This small molecule binds to this protein.
Small molecule (SMILES): Cc1nc(-c2ccccc2)[nH]c1CCN1C(=O)c2ccccc2C1=O

Sequence of chain 1.D:
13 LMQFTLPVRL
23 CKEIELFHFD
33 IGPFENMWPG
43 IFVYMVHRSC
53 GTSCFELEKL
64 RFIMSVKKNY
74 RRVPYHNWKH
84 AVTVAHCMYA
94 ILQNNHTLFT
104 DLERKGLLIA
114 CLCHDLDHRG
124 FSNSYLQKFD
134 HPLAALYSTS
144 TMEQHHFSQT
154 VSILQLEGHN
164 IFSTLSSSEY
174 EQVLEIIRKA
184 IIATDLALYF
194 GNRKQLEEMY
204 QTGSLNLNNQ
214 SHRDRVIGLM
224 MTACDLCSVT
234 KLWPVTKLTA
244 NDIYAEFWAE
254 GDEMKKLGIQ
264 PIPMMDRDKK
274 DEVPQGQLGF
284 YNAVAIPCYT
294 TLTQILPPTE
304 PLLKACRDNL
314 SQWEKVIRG

Binding-site contacts:
Ligand atom C11 contacts residue GLN280 of chain 1.D at 3.4 Å.
Ligand atom C7 contacts residue GLY279 of chain 1.D at 3.6 Å.
Ligand atom C21 contacts residue PHE283 of chain 1.D at 3.6 Å (hydrophobic).
Ligand atom C2 contacts residue PHE250 of chain 1.D at 3.6 Å (hydrophobic).
Ligand atom N4 contacts residue MET267 of chain 1.D at 3.5 Å.
Ligand atom C19 contacts residue MET267 of chain 1.D at 3.7 Å (hydrophobic).
Ligand atom C20 contacts residue TYR247 of chain 1.D at 3.5 Å (hydrophobic).
Ligand atom C25 contacts residue GLU275 of chain 1.D at 3.5 Å.
Ligand atom C9 contacts residue PHE283 of chain 1.D at 3.3 Å (hydrophobic).
Ligand atom C12 contacts residue GLN280 of chain 1.D at 3.6 Å.
Ligand atom N4 contacts residue TYR247 of chain 1.D at 2.4 Å (h-bond).
Ligand atom O13 contacts residue GLN280 of chain 1.D at 2.9 Å (h-bond).
Ligand atom O14 contacts residue PHE250 of chain 1.D at 3.5 Å.
Ligand atom C8 contacts residue PHE283 of chain 1.D at 3.5 Å (hydrophobic).
Ligand atom C11 contacts residue TYR247 of chain 1.D at 3.3 Å (hydrophobic).
Ligand atom N6 contacts residue MET267 of chain 1.D at 3.5 Å.
Ligand atom C17 contacts residue ILE246 of chain 1.D at 3.4 Å (hydrophobic).
Ligand atom C10 contacts residue GLY279 of chain 1.D at 3.4 Å.
Ligand atom C21 contacts residue LEU229 of chain 1.D at 3.2 Å (hydrophobic).
Ligand atom C11 contacts residue PHE250 of chain 1.D at 3.7 Å (hydrophobic).
Ligand atom C15 contacts residue MET267 of chain 1.D at 3.5 Å (hydrophobic).
Ligand atom C15 contacts residue GLY279 of chain 1.D at 3.5 Å.
Ligand atom C7 contacts residue TYR247 of chain 1.D at 3.4 Å (hydrophobic).
Ligand atom C12 contacts residue PHE283 of chain 1.D at 3.5 Å (hydrophobic).
Ligand atom C5 contacts residue MET267 of chain 1.D at 3.5 Å (hydrophobic).
Ligand atom C7 contacts residue MET267 of chain 1.D at 3.7 Å (hydrophobic).
Ligand atom C24 contacts residue VAL276 of chain 1.D at 3.6 Å (hydrophobic).
Ligand atom C16 contacts residue PHE283 of chain 1.D at 3.4 Å (hydrophobic).
Ligand atom C19 contacts residue GLY279 of chain 1.D at 3.7 Å.
Ligand atom C2 contacts residue PHE283 of chain 1.D at 3.6 Å (hydrophobic).
Ligand atom C5 contacts residue TYR247 of chain 1.D at 3.5 Å (hydrophobic).
Ligand atom C25 contacts residue LYS272 of chain 1.D at 3.5 Å.
Ligand atom N6 contacts residue GLY279 of chain 1.D at 3.7 Å.
Ligand atom C5 contacts residue GLY279 of chain 1.D at 3.4 Å.
Ligand atom O14 contacts residue MET267 of chain 1.D at 3.5 Å (h-bond).
Ligand atom C3 contacts residue GLN280 of chain 1.D at 3.6 Å.
Ligand atom C23 contacts residue PRO266 of chain 1.D at 3.6 Å (hydrophobic).
Ligand atom C25 contacts residue PRO266 of chain 1.D at 3.7 Å (hydrophobic).
Ligand atom N1 contacts residue PHE250 of chain 1.D at 3.7 Å.
Ligand atom C20 contacts residue MET267 of chain 1.D at 3.6 Å (hydrophobic).